Sequence of chain 1.A:
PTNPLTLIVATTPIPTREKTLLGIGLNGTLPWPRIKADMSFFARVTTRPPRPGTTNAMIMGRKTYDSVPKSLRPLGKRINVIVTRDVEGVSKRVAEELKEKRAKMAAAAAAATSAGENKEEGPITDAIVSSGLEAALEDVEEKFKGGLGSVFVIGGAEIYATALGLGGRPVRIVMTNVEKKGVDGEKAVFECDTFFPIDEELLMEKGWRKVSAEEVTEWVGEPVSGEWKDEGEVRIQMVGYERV

Binding-site contacts:
Ligand atom N10 contacts residue ALA12 of chain 1.A at 3.6 Å (h-bond).
Ligand atom C3 contacts residue ASP40 of chain 1.A at 3.6 Å.
Ligand atom C5 contacts residue NAP1 of chain 1.B at 3.6 Å.
Ligand atom C4 contacts residue ASP40 of chain 1.A at 3.5 Å.
Ligand atom C26 contacts residue THR66 of chain 1.A at 3.6 Å.
Ligand atom O1 contacts residue MET41 of chain 1.A at 3.1 Å.
Ligand atom O25 contacts residue ILE156 of chain 1.A at 3.2 Å (h-bond).
Ligand atom C2 contacts residue MET41 of chain 1.A at 3.8 Å (hydrophobic).
Ligand atom N10 contacts residue NAP1 of chain 1.B at 3.6 Å.
Ligand atom N13 contacts residue ASP40 of chain 1.A at 2.5 Å (salt-bridge).
Ligand atom C19 contacts residue MET41 of chain 1.A at 3.2 Å (hydrophobic).
Ligand atom N10 contacts residue PHE44 of chain 1.A at 3.5 Å.
Ligand atom C15 contacts residue MET41 of chain 1.A at 3.5 Å (hydrophobic).
Ligand atom O1 contacts residue LEU32 of chain 1.A at 3.7 Å.
Ligand atom C11 contacts residue NAP1 of chain 1.B at 3.4 Å.
Ligand atom C9 contacts residue ALA12 of chain 1.A at 3.8 Å (hydrophobic).
Ligand atom C14 contacts residue MET41 of chain 1.A at 3.0 Å (hydrophobic).
Ligand atom C26 contacts residue NAP1 of chain 1.B at 3.5 Å.
Ligand atom C11 contacts residue PHE44 of chain 1.A at 3.3 Å (hydrophobic).
Ligand atom N21 contacts residue LEU77 of chain 1.A at 3.3 Å.
Ligand atom C9 contacts residue ASP40 of chain 1.A at 3.4 Å.
Ligand atom N21 contacts residue ARG80 of chain 1.A at 3.6 Å.
Ligand atom C5 contacts residue PHE44 of chain 1.A at 3.5 Å (hydrophobic).
Ligand atom N13 contacts residue ALA12 of chain 1.A at 3.6 Å.
Ligand atom N8 contacts residue ASP40 of chain 1.A at 2.6 Å (salt-bridge).
Ligand atom N23 contacts residue ALA45 of chain 1.A at 3.4 Å.
Ligand atom N12 contacts residue NAP1 of chain 1.B at 3.6 Å.
Ligand atom N12 contacts residue TYR162 of chain 1.A at 3.7 Å.
Ligand atom N22 contacts residue ARG80 of chain 1.A at 2.7 Å (salt-bridge).
Ligand atom C26 contacts residue ILE156 of chain 1.A at 3.7 Å (hydrophobic).
Ligand atom N12 contacts residue PHE44 of chain 1.A at 3.5 Å.
Ligand atom N23 contacts residue ARG80 of chain 1.A at 3.6 Å.
Ligand atom N21 contacts residue PHE44 of chain 1.A at 3.0 Å.
Ligand atom N12 contacts residue ILE156 of chain 1.A at 3.4 Å (h-bond).
Ligand atom O25 contacts residue NAP1 of chain 1.B at 3.3 Å.
Ligand atom N10 contacts residue VAL11 of chain 1.A at 3.5 Å (h-bond).
Ligand atom C3 contacts residue MET41 of chain 1.A at 3.6 Å (hydrophobic).
Ligand atom N12 contacts residue ILE10 of chain 1.A at 3.0 Å (h-bond).
Ligand atom N22 contacts residue PHE44 of chain 1.A at 3.6 Å.
Ligand atom N13 contacts residue THR179 of chain 1.A at 3.4 Å (h-bond).

The small molecule below binds the protein below.
Small molecule (SMILES): C[C@H]1COc2c1c(Oc1cccc(-c3nnn[nH]3)c1)cc1nc(N)nc(N)c21